This small molecule binds to this protein.
Small molecule (SMILES): CC(=O)N[C@@H]1[C@@H](O)[C@H](O)[C@@H](CO)O[C@H]1O

Sequence of chain 1.A:
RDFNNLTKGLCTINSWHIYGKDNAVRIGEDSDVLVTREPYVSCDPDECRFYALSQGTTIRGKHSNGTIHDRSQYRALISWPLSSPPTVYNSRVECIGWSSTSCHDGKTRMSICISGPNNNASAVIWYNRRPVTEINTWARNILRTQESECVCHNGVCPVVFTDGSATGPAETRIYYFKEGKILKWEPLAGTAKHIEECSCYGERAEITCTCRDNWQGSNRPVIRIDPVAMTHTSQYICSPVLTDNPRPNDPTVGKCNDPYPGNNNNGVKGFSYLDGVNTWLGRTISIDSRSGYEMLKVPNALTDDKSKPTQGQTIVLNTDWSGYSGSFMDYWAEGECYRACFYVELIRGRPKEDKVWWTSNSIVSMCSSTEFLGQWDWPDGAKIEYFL

Binding-site contacts:
Ligand atom C1 contacts residue TRP357 of chain 1.A at 3.8 Å (hydrophobic).
Ligand atom N2 contacts residue ASN65 of chain 1.A at 2.9 Å (h-bond).
Ligand atom C2 contacts residue ASN65 of chain 1.A at 2.4 Å.
Ligand atom C7 contacts residue ASN65 of chain 1.A at 3.7 Å.
Ligand atom N2 contacts residue TRP357 of chain 1.A at 3.4 Å.
Ligand atom O5 contacts residue TRP357 of chain 1.A at 4.5 Å.
Ligand atom C2 contacts residue TRP357 of chain 1.A at 4.1 Å (hydrophobic).
Ligand atom C8 contacts residue TRP357 of chain 1.A at 3.4 Å (hydrophobic).
Ligand atom C4 contacts residue ASN65 of chain 1.A at 4.2 Å.
Ligand atom C1 contacts residue ASN65 of chain 1.A at 1.5 Å.
Ligand atom C3 contacts residue ASN65 of chain 1.A at 3.7 Å.
Ligand atom O5 contacts residue ASN65 of chain 1.A at 2.4 Å (h-bond).
Ligand atom C7 contacts residue TRP357 of chain 1.A at 3.9 Å (hydrophobic).
Ligand atom C3 contacts residue TRP357 of chain 1.A at 4.2 Å (hydrophobic).
Ligand atom C5 contacts residue ASN65 of chain 1.A at 3.7 Å.
Ligand atom O7 contacts residue ASN65 of chain 1.A at 4.0 Å.